Binding-site contacts:
Ligand atom C2 contacts residue TYR8 of chain 1.A at 3.6 Å (hydrophobic).
Ligand atom C9 contacts residue ARG125 of chain 1.A at 3.7 Å.
Ligand atom C1 contacts residue TYR8 of chain 1.A at 4.4 Å (hydrophobic).
Ligand atom C3 contacts residue TYR8 of chain 1.A at 4.0 Å (hydrophobic).
Ligand atom O1 contacts residue ASN4 of chain 1.A at 4.0 Å.
Ligand atom C5 contacts residue THR127 of chain 1.A at 3.6 Å.
Ligand atom C6 contacts residue THR127 of chain 1.A at 3.8 Å.
Ligand atom C7 contacts residue LEU129 of chain 1.A at 4.0 Å (hydrophobic).
Ligand atom C9 contacts residue THR127 of chain 1.A at 3.7 Å.
Ligand atom C5 contacts residue LEU129 of chain 1.A at 3.9 Å (hydrophobic).
Ligand atom O contacts residue LEU129 of chain 1.A at 4.4 Å.
Ligand atom C7 contacts residue ASN7 of chain 1.A at 3.5 Å.
Ligand atom C8 contacts residue ASN7 of chain 1.A at 3.5 Å.
Ligand atom C1 contacts residue LEU129 of chain 1.A at 3.6 Å (hydrophobic).
Ligand atom C2 contacts residue LEU129 of chain 1.A at 3.5 Å (hydrophobic).
Ligand atom C7 contacts residue TYR8 of chain 1.A at 3.8 Å (hydrophobic).
Ligand atom O3 contacts residue ASN7 of chain 1.A at 4.2 Å.
Ligand atom C6 contacts residue ASN7 of chain 1.A at 3.8 Å.
Ligand atom O1 contacts residue LEU129 of chain 1.A at 3.2 Å.
Ligand atom C contacts residue TYR8 of chain 1.A at 3.6 Å (hydrophobic).
Ligand atom C9 contacts residue ASN7 of chain 1.A at 4.5 Å.
Ligand atom O3 contacts residue LEU11 of chain 1.A at 3.9 Å.
Ligand atom C8 contacts residue LEU11 of chain 1.A at 4.3 Å (hydrophobic).
Ligand atom C3 contacts residue ASN7 of chain 1.A at 3.8 Å.
Ligand atom C3 contacts residue ASN4 of chain 1.A at 4.4 Å.
Ligand atom O2 contacts residue THR127 of chain 1.A at 2.9 Å (h-bond).
Ligand atom C2 contacts residue ASN4 of chain 1.A at 3.7 Å.
Ligand atom C4 contacts residue LEU129 of chain 1.A at 3.6 Å (hydrophobic).
Ligand atom C contacts residue LEU129 of chain 1.A at 3.9 Å (hydrophobic).
Ligand atom C6 contacts residue LEU129 of chain 1.A at 4.1 Å (hydrophobic).
Ligand atom C5 contacts residue ASN7 of chain 1.A at 4.1 Å.
Ligand atom C1 contacts residue ASN4 of chain 1.A at 4.1 Å.
Ligand atom C8 contacts residue LEU129 of chain 1.A at 3.8 Å (hydrophobic).
Ligand atom C8 contacts residue TYR8 of chain 1.A at 3.3 Å (hydrophobic).
Ligand atom C7 contacts residue LEU11 of chain 1.A at 3.9 Å (hydrophobic).
Ligand atom O contacts residue ASN4 of chain 1.A at 3.7 Å.
Ligand atom C3 contacts residue LEU129 of chain 1.A at 3.6 Å (hydrophobic).
Ligand atom O3 contacts residue ARG125 of chain 1.A at 3.1 Å (salt-bridge).
Ligand atom O2 contacts residue ARG125 of chain 1.A at 3.0 Å (salt-bridge).
Ligand atom C4 contacts residue ASN7 of chain 1.A at 4.1 Å.

This protein binds this small molecule.
Small molecule (SMILES): CC(=O)OCc1ccc(C(=O)O)cc1

Sequence of chain 1.A:
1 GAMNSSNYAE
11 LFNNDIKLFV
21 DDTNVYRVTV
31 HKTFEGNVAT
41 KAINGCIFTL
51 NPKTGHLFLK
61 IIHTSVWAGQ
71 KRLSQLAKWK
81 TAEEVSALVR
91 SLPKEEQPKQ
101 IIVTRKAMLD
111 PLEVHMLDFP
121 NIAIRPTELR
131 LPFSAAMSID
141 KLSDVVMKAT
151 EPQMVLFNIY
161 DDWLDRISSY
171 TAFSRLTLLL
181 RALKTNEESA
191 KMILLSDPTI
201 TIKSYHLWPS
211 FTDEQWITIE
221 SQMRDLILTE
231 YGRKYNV